A small-molecule ligand and the protein it binds are described below.
Small molecule (SMILES): CC(=O)N[C@@H]1[C@@H](O)[C@H](O)[C@@H](CO)O[C@H]1O

Sequence of chain 1.A:
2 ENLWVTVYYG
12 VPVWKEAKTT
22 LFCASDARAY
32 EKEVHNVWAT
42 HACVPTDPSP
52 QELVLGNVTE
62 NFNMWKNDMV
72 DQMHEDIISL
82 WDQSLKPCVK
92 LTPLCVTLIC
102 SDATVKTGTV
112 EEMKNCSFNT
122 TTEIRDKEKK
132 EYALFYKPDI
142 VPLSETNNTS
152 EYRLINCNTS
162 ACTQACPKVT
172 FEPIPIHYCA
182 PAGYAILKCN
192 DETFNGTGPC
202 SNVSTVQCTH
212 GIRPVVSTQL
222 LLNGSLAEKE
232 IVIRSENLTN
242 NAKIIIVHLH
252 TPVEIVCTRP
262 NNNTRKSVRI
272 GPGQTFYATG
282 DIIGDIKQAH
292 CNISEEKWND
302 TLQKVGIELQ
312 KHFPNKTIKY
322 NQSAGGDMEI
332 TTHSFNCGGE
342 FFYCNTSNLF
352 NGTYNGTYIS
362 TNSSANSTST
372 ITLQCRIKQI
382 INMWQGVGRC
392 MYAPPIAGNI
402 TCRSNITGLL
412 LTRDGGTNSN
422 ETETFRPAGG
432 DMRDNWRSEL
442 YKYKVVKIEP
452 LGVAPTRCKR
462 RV

Binding-site contacts:
Ligand atom O7 contacts residue SER205 of chain 1.A at 4.2 Å.
Ligand atom C8 contacts residue GLU53 of chain 1.A at 4.5 Å.
Ligand atom O5 contacts residue ASN203 of chain 1.A at 2.2 Å (h-bond).
Ligand atom C4 contacts residue ASN203 of chain 1.A at 4.1 Å.
Ligand atom C1 contacts residue ASN191 of chain 1.A at 3.8 Å.
Ligand atom C7 contacts residue ASN203 of chain 1.A at 3.9 Å.
Ligand atom C7 contacts residue VAL55 of chain 1.A at 4.4 Å (hydrophobic).
Ligand atom C3 contacts residue ASN203 of chain 1.A at 3.8 Å.
Ligand atom N2 contacts residue SER205 of chain 1.A at 4.2 Å.
Ligand atom N2 contacts residue ASN203 of chain 1.A at 2.9 Å (h-bond).
Ligand atom C5 contacts residue ASN203 of chain 1.A at 3.6 Å.
Ligand atom C7 contacts residue ASN191 of chain 1.A at 3.8 Å.
Ligand atom O7 contacts residue ASN203 of chain 1.A at 4.5 Å.
Ligand atom N2 contacts residue ASN191 of chain 1.A at 3.8 Å.
Ligand atom C7 contacts residue SER205 of chain 1.A at 3.8 Å.
Ligand atom N2 contacts residue VAL55 of chain 1.A at 4.2 Å.
Ligand atom C8 contacts residue SER205 of chain 1.A at 3.6 Å.
Ligand atom C1 contacts residue ASN203 of chain 1.A at 1.6 Å.
Ligand atom C8 contacts residue VAL55 of chain 1.A at 3.5 Å (hydrophobic).
Ligand atom C2 contacts residue ASN203 of chain 1.A at 2.5 Å.
Ligand atom O7 contacts residue ASN191 of chain 1.A at 3.4 Å (h-bond).